Binding-site contacts:
Ligand atom C8 contacts residue PHE346 of chain 1.A at 4.3 Å (hydrophobic).
Ligand atom C6 contacts residue SER347 of chain 1.A at 4.3 Å.
Ligand atom C3 contacts residue ASN350 of chain 1.A at 3.9 Å.
Ligand atom C5 contacts residue SER347 of chain 1.A at 4.3 Å.
Ligand atom C3 contacts residue GLY345 of chain 1.A at 4.5 Å.
Ligand atom C5 contacts residue ASN350 of chain 1.A at 3.7 Å.
Ligand atom C2 contacts residue ASN350 of chain 1.A at 2.5 Å.
Ligand atom C6 contacts residue ASP349 of chain 1.A at 3.2 Å.
Ligand atom O5 contacts residue ASN350 of chain 1.A at 2.3 Å (h-bond).
Ligand atom C4 contacts residue ASN350 of chain 1.A at 4.3 Å.
Ligand atom O7 contacts residue ASN350 of chain 1.A at 3.5 Å.
Ligand atom C1 contacts residue GLY345 of chain 1.A at 3.9 Å.
Ligand atom C1 contacts residue ASN350 of chain 1.A at 1.5 Å.
Ligand atom C1 contacts residue SER347 of chain 1.A at 4.2 Å.
Ligand atom C5 contacts residue GLY345 of chain 1.A at 4.4 Å.
Ligand atom N2 contacts residue ASN350 of chain 1.A at 3.0 Å (h-bond).
Ligand atom O5 contacts residue ASN350 of chain 1.A at 3.8 Å.
Ligand atom O7 contacts residue PRO344 of chain 1.A at 4.0 Å.
Ligand atom N2 contacts residue GLY345 of chain 1.A at 4.4 Å.
Ligand atom C2 contacts residue GLY345 of chain 1.A at 4.4 Å.
Ligand atom O5 contacts residue GLY345 of chain 1.A at 4.3 Å.
Ligand atom C7 contacts residue ASN350 of chain 1.A at 3.8 Å.
Ligand atom O7 contacts residue GLY345 of chain 1.A at 3.3 Å (h-bond).
Ligand atom C1 contacts residue ASN350 of chain 1.A at 4.4 Å.
Ligand atom O5 contacts residue SER347 of chain 1.A at 3.5 Å.
Ligand atom C7 contacts residue GLY345 of chain 1.A at 4.5 Å.
Ligand atom O6 contacts residue SER347 of chain 1.A at 4.0 Å.
Ligand atom C5 contacts residue ASP349 of chain 1.A at 4.2 Å.
Ligand atom O5 contacts residue SER347 of chain 1.A at 4.2 Å.
Ligand atom C5 contacts residue SER347 of chain 1.A at 4.2 Å.
Ligand atom C6 contacts residue SER347 of chain 1.A at 3.2 Å.

A small-molecule ligand and the protein it binds are described below.
Small molecule (SMILES): CC(=O)N[C@H]1[C@H](O[C@H]2[C@H](O)[C@@H](NC(C)=O)CO[C@@H]2CO[C@H]2O[C@@H](C)[C@@H](O)[C@@H](O)[C@@H]2O)O[C@H](CO)[C@@H](O)[C@@H]1O

Sequence of chain 1.A:
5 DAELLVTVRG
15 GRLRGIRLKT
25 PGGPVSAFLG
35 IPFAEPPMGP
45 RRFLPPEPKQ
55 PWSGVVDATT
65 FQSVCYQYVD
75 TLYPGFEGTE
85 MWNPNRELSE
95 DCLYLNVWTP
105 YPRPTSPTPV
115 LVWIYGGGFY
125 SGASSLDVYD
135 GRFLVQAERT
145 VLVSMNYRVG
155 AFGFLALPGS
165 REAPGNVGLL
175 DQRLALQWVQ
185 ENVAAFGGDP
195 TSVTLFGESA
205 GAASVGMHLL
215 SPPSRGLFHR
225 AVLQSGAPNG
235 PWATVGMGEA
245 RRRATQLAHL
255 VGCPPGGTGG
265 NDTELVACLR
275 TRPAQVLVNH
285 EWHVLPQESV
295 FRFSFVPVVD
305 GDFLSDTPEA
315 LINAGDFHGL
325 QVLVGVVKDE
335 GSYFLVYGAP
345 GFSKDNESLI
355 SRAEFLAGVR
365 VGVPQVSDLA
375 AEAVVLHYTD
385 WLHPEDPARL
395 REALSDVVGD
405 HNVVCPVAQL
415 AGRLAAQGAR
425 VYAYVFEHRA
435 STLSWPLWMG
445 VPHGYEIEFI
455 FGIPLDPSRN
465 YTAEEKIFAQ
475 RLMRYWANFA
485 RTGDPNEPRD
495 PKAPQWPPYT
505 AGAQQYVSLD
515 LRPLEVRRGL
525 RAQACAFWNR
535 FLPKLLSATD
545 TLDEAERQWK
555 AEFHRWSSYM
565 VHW